Binding-site contacts:
Ligand atom C8 contacts residue ASN231 of chain 1.B at 3.4 Å.
Ligand atom C1 contacts residue ASN231 of chain 1.B at 1.4 Å.
Ligand atom C3 contacts residue ASN231 of chain 1.B at 3.8 Å.
Ligand atom C6 contacts residue ARG235 of chain 1.B at 4.3 Å.
Ligand atom O5 contacts residue ASN231 of chain 1.B at 2.3 Å (h-bond).
Ligand atom O5 contacts residue ARG235 of chain 1.B at 3.1 Å (salt-bridge).
Ligand atom O7 contacts residue ASP232 of chain 1.B at 4.2 Å.
Ligand atom C5 contacts residue ASN231 of chain 1.B at 3.6 Å.
Ligand atom C2 contacts residue ASN231 of chain 1.B at 2.5 Å.
Ligand atom C8 contacts residue LYS230 of chain 1.B at 4.5 Å.
Ligand atom C7 contacts residue ASN231 of chain 1.B at 3.4 Å.
Ligand atom C4 contacts residue ASN231 of chain 1.B at 4.2 Å.
Ligand atom C1 contacts residue ARG235 of chain 1.B at 3.8 Å.
Ligand atom O6 contacts residue ARG235 of chain 1.B at 3.2 Å (salt-bridge).
Ligand atom O6 contacts residue PRO343 of chain 1.B at 4.1 Å.
Ligand atom C5 contacts residue ARG235 of chain 1.B at 4.3 Å.
Ligand atom N2 contacts residue ASN231 of chain 1.B at 3.0 Å (h-bond).
Ligand atom O6 contacts residue ARG281 of chain 1.B at 4.5 Å.
Ligand atom O7 contacts residue ASN231 of chain 1.B at 4.3 Å.

The small molecule below binds the protein below.
Small molecule (SMILES): CC(=O)N[C@@H]1[C@@H](O)[C@H](O)[C@@H](CO)O[C@H]1O

Sequence of chain 1.B:
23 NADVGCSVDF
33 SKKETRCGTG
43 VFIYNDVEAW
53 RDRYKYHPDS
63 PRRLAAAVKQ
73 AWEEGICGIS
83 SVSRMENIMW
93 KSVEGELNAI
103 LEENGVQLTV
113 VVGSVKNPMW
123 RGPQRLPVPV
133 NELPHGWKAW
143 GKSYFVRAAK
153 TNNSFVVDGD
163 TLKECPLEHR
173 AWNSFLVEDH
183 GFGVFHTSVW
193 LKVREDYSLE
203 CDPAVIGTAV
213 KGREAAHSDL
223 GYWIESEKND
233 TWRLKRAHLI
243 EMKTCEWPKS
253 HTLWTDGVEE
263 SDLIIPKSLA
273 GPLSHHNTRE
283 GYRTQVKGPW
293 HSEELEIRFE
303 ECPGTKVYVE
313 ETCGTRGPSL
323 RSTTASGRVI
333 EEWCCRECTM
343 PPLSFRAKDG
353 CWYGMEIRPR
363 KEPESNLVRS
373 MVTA